Sequence of chain 1.D:
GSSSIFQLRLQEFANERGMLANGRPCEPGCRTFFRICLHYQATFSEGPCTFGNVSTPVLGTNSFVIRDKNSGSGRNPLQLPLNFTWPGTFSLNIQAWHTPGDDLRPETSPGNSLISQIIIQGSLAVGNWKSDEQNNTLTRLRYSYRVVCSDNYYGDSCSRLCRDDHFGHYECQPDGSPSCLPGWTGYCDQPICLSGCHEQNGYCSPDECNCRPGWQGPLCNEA

Binding-site contacts:
Ligand atom C2 contacts residue TYR41 of chain 1.D at 3.2 Å (hydrophobic).
Ligand atom C5 contacts residue ILE67 of chain 1.C at 4.1 Å (hydrophobic).
Ligand atom C6 contacts residue THR56 of chain 1.C at 4.2 Å.
Ligand atom C5 contacts residue ASP54 of chain 1.C at 3.7 Å.
Ligand atom O5 contacts residue TYR41 of chain 1.D at 3.5 Å (h-bond).
Ligand atom O3 contacts residue THR56 of chain 1.C at 4.3 Å.
Ligand atom C4 contacts residue THR56 of chain 1.C at 3.6 Å.
Ligand atom O5 contacts residue HIS40 of chain 1.D at 3.1 Å.
Ligand atom C1 contacts residue HIS40 of chain 1.D at 4.1 Å.
Ligand atom C3 contacts residue THR56 of chain 1.C at 3.0 Å.
Ligand atom O3 contacts residue TYR41 of chain 1.D at 3.9 Å.
Ligand atom O4 contacts residue TYR41 of chain 1.D at 2.7 Å (h-bond).
Ligand atom C6 contacts residue MET69 of chain 1.C at 4.0 Å (hydrophobic).
Ligand atom C1 contacts residue TYR41 of chain 1.D at 3.6 Å (hydrophobic).
Ligand atom C5 contacts residue THR56 of chain 1.C at 2.9 Å.
Ligand atom O4 contacts residue GLN42 of chain 1.D at 3.7 Å.
Ligand atom O2 contacts residue THR90 of chain 1.D at 4.0 Å.
Ligand atom O4 contacts residue HIS40 of chain 1.D at 4.3 Å.
Ligand atom O5 contacts residue ILE67 of chain 1.C at 4.4 Å.
Ligand atom O2 contacts residue TYR41 of chain 1.D at 4.2 Å.
Ligand atom C4 contacts residue ASP54 of chain 1.C at 3.6 Å.
Ligand atom O2 contacts residue THR56 of chain 1.C at 2.7 Å (h-bond).
Ligand atom C5 contacts residue TYR41 of chain 1.D at 4.0 Å (hydrophobic).
Ligand atom C3 contacts residue TYR41 of chain 1.D at 3.7 Å (hydrophobic).
Ligand atom C1 contacts residue THR56 of chain 1.C at 1.4 Å.
Ligand atom C4 contacts residue TYR41 of chain 1.D at 3.6 Å (hydrophobic).
Ligand atom C6 contacts residue ALA55 of chain 1.C at 4.5 Å (hydrophobic).
Ligand atom C6 contacts residue CYS68 of chain 1.C at 3.9 Å (hydrophobic).
Ligand atom C6 contacts residue HIS40 of chain 1.D at 3.8 Å.
Ligand atom C6 contacts residue ILE67 of chain 1.C at 3.6 Å (hydrophobic).
Ligand atom O4 contacts residue MET69 of chain 1.C at 4.4 Å.
Ligand atom C2 contacts residue THR56 of chain 1.C at 2.4 Å.
Ligand atom C4 contacts residue MET69 of chain 1.C at 4.3 Å (hydrophobic).
Ligand atom C5 contacts residue ALA55 of chain 1.C at 4.1 Å (hydrophobic).
Ligand atom C5 contacts residue HIS40 of chain 1.D at 4.0 Å.
Ligand atom C6 contacts residue ASP54 of chain 1.C at 4.2 Å.
Ligand atom O5 contacts residue THR56 of chain 1.C at 2.3 Å (h-bond).
Ligand atom C3 contacts residue ASP54 of chain 1.C at 4.0 Å.

Sequence of chain 1.C:
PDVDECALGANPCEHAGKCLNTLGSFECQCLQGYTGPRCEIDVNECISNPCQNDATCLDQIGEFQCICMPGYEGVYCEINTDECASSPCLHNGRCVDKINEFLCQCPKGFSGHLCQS

This small molecule binds to this protein.
Small molecule (SMILES): C[C@@H]1O[C@@H](O)[C@@H](O)[C@H](O)[C@@H]1O